Binding-site contacts:
Ligand atom O contacts residue THR51 of chain 1.Q at 3.5 Å.
Ligand atom CG contacts residue THR54 of chain 1.Q at 4.0 Å.
Ligand atom O contacts residue ARG28 of chain 1.P at 3.6 Å.
Ligand atom CD1 contacts residue THR51 of chain 1.Q at 4.0 Å.
Ligand atom O contacts residue GLY29 of chain 1.P at 3.1 Å (h-bond).
Ligand atom CD1 contacts residue SER55 of chain 1.P at 3.8 Å.
Ligand atom N contacts residue GLY29 of chain 1.P at 2.9 Å (h-bond).
Ligand atom CH2 contacts residue VAL23 of chain 1.Q at 3.9 Å (hydrophobic).
Ligand atom CZ3 contacts residue GLY25 of chain 1.Q at 3.8 Å.
Ligand atom CZ3 contacts residue VAL23 of chain 1.Q at 3.9 Å (hydrophobic).
Ligand atom NE1 contacts residue THR54 of chain 1.Q at 4.0 Å.
Ligand atom CA contacts residue THR27 of chain 1.P at 4.0 Å.
Ligand atom CZ3 contacts residue HIS36 of chain 1.Q at 3.9 Å.
Ligand atom NE1 contacts residue GLN49 of chain 1.Q at 2.8 Å (h-bond).
Ligand atom CE2 contacts residue THR54 of chain 1.Q at 4.0 Å.
Ligand atom CZ2 contacts residue THR54 of chain 1.Q at 4.0 Å.
Ligand atom CA contacts residue GLY29 of chain 1.P at 3.6 Å.
Ligand atom C contacts residue SER55 of chain 1.P at 3.5 Å.
Ligand atom CB contacts residue SER55 of chain 1.P at 3.5 Å.
Ligand atom C contacts residue GLY29 of chain 1.P at 3.5 Å.
Ligand atom O contacts residue SER55 of chain 1.P at 2.9 Å (h-bond).
Ligand atom CB contacts residue THR32 of chain 1.P at 3.6 Å.
Ligand atom N contacts residue THR27 of chain 1.P at 2.9 Å (h-bond).
Ligand atom C contacts residue THR51 of chain 1.Q at 3.4 Å.
Ligand atom CZ2 contacts residue ILE57 of chain 1.Q at 3.6 Å (hydrophobic).
Ligand atom CB contacts residue THR27 of chain 1.P at 4.0 Å.
Ligand atom CA contacts residue SER55 of chain 1.P at 3.9 Å.
Ligand atom NE1 contacts residue CYS48 of chain 1.Q at 3.7 Å.
Ligand atom N contacts residue ASP31 of chain 1.P at 3.2 Å (salt-bridge).
Ligand atom CH2 contacts residue GLY25 of chain 1.Q at 3.6 Å.
Ligand atom CH2 contacts residue ILE24 of chain 1.Q at 3.8 Å (hydrophobic).
Ligand atom CE2 contacts residue GLN49 of chain 1.Q at 4.0 Å.
Ligand atom N contacts residue THR32 of chain 1.P at 2.8 Å (h-bond).
Ligand atom CD1 contacts residue GLN49 of chain 1.Q at 3.4 Å.
Ligand atom CD2 contacts residue THR54 of chain 1.Q at 4.0 Å.
Ligand atom CE3 contacts residue HIS36 of chain 1.Q at 4.0 Å.
Ligand atom CA contacts residue THR32 of chain 1.P at 3.2 Å.
Ligand atom OXT contacts residue THR51 of chain 1.Q at 2.5 Å (h-bond).
Ligand atom C contacts residue THR54 of chain 1.Q at 3.8 Å.
Ligand atom OXT contacts residue THR54 of chain 1.Q at 2.7 Å (h-bond).

This protein binds this small molecule.
Small molecule (SMILES): N[C@@H](Cc1c[nH]c2ccccc12)C(=O)O

Sequence of chain 1.P:
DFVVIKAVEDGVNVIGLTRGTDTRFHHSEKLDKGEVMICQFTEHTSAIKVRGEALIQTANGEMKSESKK

Sequence of chain 1.Q:
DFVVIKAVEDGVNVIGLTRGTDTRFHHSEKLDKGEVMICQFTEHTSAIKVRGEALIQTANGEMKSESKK